This protein binds this small molecule.
Small molecule (SMILES): CC/C=N/c1c(NC[C@H](O)[C@H](O)[C@H](O)CO)[nH]c(=O)[nH]c1=O

Binding-site contacts:
Ligand atom O3' contacts residue ARG95 of chain 2.A at 2.9 Å (salt-bridge).
Ligand atom C1' contacts residue TYR8 of chain 2.A at 3.5 Å (hydrophobic).
Ligand atom O5' contacts residue GLN154 of chain 2.A at 2.9 Å (h-bond).
Ligand atom O7 contacts residue THR35 of chain 2.A at 3.6 Å.
Ligand atom O3' contacts residue ILE97 of chain 2.A at 3.6 Å.
Ligand atom C2 contacts residue TYR8 of chain 2.A at 3.5 Å (hydrophobic).
Ligand atom O7 contacts residue HIS59 of chain 2.A at 2.8 Å (h-bond).
Ligand atom C4A contacts residue TYR8 of chain 2.A at 3.4 Å (hydrophobic).
Ligand atom C6 contacts residue TYR8 of chain 2.A at 3.5 Å (hydrophobic).
Ligand atom O3' contacts residue ARG10 of chain 2.A at 3.1 Å (salt-bridge).
Ligand atom N1 contacts residue TYR8 of chain 2.A at 3.6 Å.
Ligand atom C8 contacts residue TYR63 of chain 2.A at 3.7 Å (hydrophobic).
Ligand atom C3' contacts residue ARG10 of chain 2.A at 3.6 Å.
Ligand atom O2 contacts residue ARG10 of chain 2.A at 2.8 Å (salt-bridge).
Ligand atom O7 contacts residue TYR63 of chain 2.A at 3.7 Å.
Ligand atom N5 contacts residue TYR8 of chain 2.A at 3.4 Å.
Ligand atom C2' contacts residue TRP157 of chain 2.A at 3.4 Å (hydrophobic).
Ligand atom C4 contacts residue TYR8 of chain 2.A at 3.5 Å (hydrophobic).
Ligand atom O2' contacts residue TYR95 of chain 2.G at 2.8 Å (h-bond).
Ligand atom C8A contacts residue TYR8 of chain 2.A at 3.7 Å (hydrophobic).
Ligand atom N3 contacts residue SER25 of chain 2.A at 2.8 Å (h-bond).
Ligand atom C8 contacts residue TYR8 of chain 2.A at 3.3 Å (hydrophobic).
Ligand atom C6 contacts residue TYR63 of chain 2.A at 3.6 Å (hydrophobic).
Ligand atom C5' contacts residue GLN154 of chain 2.A at 3.7 Å.
Ligand atom N5 contacts residue TYR63 of chain 2.A at 3.6 Å.
Ligand atom O2' contacts residue TRP157 of chain 2.A at 3.5 Å (h-bond).
Ligand atom O5' contacts residue TYR153 of chain 2.A at 2.5 Å (h-bond).
Ligand atom O2 contacts residue SER25 of chain 2.A at 3.4 Å (h-bond).
Ligand atom C2 contacts residue SER25 of chain 2.A at 3.6 Å.
Ligand atom C5' contacts residue TYR153 of chain 2.A at 3.3 Å (hydrophobic).
Ligand atom C7 contacts residue HIS59 of chain 2.A at 3.5 Å.
Ligand atom O4' contacts residue ARG10 of chain 2.A at 2.9 Å (salt-bridge).
Ligand atom C4' contacts residue TYR153 of chain 2.A at 3.7 Å (hydrophobic).
Ligand atom O4' contacts residue ARG95 of chain 2.A at 3.4 Å (salt-bridge).
Ligand atom C8 contacts residue HIS59 of chain 2.A at 3.5 Å.
Ligand atom O4 contacts residue LEU67 of chain 2.A at 3.6 Å.
Ligand atom C4' contacts residue TYR95 of chain 2.G at 3.5 Å (hydrophobic).
Ligand atom O2 contacts residue TYR8 of chain 2.A at 3.6 Å.
Ligand atom C1' contacts residue TRP157 of chain 2.A at 3.4 Å (hydrophobic).
Ligand atom C7 contacts residue TYR63 of chain 2.A at 3.5 Å (hydrophobic).

Sequence of chain 2.G:
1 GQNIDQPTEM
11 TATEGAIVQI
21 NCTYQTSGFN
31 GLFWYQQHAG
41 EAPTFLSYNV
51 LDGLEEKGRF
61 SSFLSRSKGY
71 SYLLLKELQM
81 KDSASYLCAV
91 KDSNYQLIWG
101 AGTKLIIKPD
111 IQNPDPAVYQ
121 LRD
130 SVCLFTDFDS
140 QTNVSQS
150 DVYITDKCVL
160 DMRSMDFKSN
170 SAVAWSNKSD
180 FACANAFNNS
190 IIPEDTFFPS

Sequence of chain 2.A:
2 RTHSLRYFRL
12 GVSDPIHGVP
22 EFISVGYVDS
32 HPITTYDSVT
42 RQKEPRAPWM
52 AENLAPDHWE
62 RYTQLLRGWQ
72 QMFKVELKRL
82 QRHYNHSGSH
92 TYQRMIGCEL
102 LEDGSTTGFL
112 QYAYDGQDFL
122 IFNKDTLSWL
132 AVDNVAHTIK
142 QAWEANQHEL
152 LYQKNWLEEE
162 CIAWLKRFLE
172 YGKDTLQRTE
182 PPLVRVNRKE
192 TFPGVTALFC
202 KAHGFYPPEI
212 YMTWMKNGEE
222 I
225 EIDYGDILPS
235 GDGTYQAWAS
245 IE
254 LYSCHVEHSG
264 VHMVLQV

Sequence of chain 2.H:
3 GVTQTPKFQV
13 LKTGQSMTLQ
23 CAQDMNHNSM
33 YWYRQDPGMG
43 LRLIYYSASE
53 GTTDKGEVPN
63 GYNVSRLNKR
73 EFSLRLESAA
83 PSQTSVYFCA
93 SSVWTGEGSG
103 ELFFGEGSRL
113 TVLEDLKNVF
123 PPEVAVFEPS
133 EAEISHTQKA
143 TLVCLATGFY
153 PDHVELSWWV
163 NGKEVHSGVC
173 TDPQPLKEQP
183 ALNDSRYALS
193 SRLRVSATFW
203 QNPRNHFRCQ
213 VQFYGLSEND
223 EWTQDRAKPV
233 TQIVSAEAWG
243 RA